Binding-site contacts:
Ligand atom C5 contacts residue THR116 of chain 2.A at 3.5 Å.
Ligand atom O7 contacts residue ASN259 of chain 2.B at 3.0 Å (h-bond).
Ligand atom C5 contacts residue ASN259 of chain 2.B at 3.7 Å.
Ligand atom O5 contacts residue ASN259 of chain 2.B at 2.4 Å (h-bond).
Ligand atom C2 contacts residue ASN259 of chain 2.B at 2.4 Å.
Ligand atom C1 contacts residue THR116 of chain 2.A at 3.3 Å.
Ligand atom C8 contacts residue ASN259 of chain 2.B at 4.1 Å.
Ligand atom O6 contacts residue PHE118 of chain 2.A at 3.9 Å.
Ligand atom C3 contacts residue ASN259 of chain 2.B at 3.8 Å.
Ligand atom C6 contacts residue THR116 of chain 2.A at 3.5 Å.
Ligand atom C6 contacts residue PHE118 of chain 2.A at 4.4 Å (hydrophobic).
Ligand atom C6 contacts residue LYS115 of chain 2.A at 3.9 Å.
Ligand atom N2 contacts residue ASN259 of chain 2.B at 2.9 Å (h-bond).
Ligand atom C4 contacts residue ASN259 of chain 2.B at 4.2 Å.
Ligand atom C1 contacts residue ASN259 of chain 2.B at 1.4 Å.
Ligand atom O5 contacts residue THR116 of chain 2.A at 2.6 Å (h-bond).
Ligand atom C7 contacts residue ASN259 of chain 2.B at 3.1 Å.
Ligand atom O6 contacts residue LYS115 of chain 2.A at 4.4 Å.

A small-molecule ligand and the protein it binds are described below.
Small molecule (SMILES): CC(=O)N[C@@H]1[C@@H](O)[C@H](O)[C@@H](CO)O[C@H]1O

Sequence of chain 2.A:
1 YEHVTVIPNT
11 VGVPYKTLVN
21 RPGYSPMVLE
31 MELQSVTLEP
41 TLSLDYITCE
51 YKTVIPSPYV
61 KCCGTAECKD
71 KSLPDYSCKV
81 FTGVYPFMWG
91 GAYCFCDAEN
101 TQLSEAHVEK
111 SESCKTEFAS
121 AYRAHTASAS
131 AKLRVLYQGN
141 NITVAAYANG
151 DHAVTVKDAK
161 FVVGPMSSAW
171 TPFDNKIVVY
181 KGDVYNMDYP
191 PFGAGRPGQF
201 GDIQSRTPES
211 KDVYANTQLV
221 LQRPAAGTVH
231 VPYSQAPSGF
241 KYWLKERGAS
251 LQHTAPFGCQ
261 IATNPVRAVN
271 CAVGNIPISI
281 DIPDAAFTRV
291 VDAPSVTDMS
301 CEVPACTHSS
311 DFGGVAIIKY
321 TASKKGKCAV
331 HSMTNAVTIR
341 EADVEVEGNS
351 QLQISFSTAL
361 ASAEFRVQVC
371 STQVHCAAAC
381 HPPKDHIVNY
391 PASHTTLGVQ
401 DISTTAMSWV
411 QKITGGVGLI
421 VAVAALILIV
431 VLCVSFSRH

Sequence of chain 2.B:
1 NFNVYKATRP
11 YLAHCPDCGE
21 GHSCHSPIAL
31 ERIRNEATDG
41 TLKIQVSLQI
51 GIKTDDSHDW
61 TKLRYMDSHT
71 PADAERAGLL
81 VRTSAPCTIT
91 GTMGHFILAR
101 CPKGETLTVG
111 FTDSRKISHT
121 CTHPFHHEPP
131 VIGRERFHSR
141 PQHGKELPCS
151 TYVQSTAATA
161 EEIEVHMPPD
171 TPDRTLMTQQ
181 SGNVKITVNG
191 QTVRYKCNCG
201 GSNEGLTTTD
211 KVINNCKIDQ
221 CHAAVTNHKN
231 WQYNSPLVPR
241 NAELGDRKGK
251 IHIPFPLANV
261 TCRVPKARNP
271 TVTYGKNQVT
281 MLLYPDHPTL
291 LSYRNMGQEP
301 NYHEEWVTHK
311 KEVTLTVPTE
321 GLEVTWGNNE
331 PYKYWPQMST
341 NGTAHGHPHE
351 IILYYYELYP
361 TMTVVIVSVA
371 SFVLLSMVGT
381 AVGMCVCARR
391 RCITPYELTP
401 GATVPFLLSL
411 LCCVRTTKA